Sequence of chain 1.A:
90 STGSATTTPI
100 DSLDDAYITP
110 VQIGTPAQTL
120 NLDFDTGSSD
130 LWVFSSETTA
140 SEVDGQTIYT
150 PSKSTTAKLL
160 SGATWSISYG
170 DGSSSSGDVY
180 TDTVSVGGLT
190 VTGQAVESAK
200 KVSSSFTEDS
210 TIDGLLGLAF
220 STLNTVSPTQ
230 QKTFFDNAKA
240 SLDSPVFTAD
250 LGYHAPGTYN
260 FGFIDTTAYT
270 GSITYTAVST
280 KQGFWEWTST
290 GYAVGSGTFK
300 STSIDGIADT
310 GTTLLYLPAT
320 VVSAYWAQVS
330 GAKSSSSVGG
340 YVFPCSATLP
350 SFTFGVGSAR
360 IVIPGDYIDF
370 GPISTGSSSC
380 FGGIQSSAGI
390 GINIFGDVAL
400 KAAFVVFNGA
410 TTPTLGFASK

This protein binds this small molecule.
Small molecule (SMILES): NCc1ccc(C(F)(F)F)cc1

Binding-site contacts:
Ligand atom C06 contacts residue GLY169 of chain 1.A at 4.3 Å.
Ligand atom N01 contacts residue GLY310 of chain 1.A at 3.8 Å.
Ligand atom C12 contacts residue DMS1 of chain 1.F at 4.0 Å.
Ligand atom C12 contacts residue GLY169 of chain 1.A at 3.8 Å.
Ligand atom C07 contacts residue GLY169 of chain 1.A at 4.2 Å.
Ligand atom C02 contacts residue ASP124 of chain 1.A at 3.1 Å.
Ligand atom N01 contacts residue THR311 of chain 1.A at 3.8 Å.
Ligand atom F08 contacts residue ILE389 of chain 1.A at 4.2 Å.
Ligand atom C05 contacts residue DMS1 of chain 1.F at 4.2 Å.
Ligand atom F08 contacts residue ILE393 of chain 1.A at 3.9 Å.
Ligand atom C05 contacts residue GLY126 of chain 1.A at 4.0 Å.
Ligand atom C05 contacts residue ILE306 of chain 1.A at 4.2 Å (hydrophobic).
Ligand atom C04 contacts residue PHE283 of chain 1.A at 3.9 Å (hydrophobic).
Ligand atom C02 contacts residue GLY126 of chain 1.A at 3.4 Å.
Ligand atom C02 contacts residue ASP308 of chain 1.A at 3.5 Å.
Ligand atom C03 contacts residue DMS1 of chain 1.F at 3.9 Å.
Ligand atom C02 contacts residue DMS1 of chain 1.F at 4.2 Å.
Ligand atom F09 contacts residue GLY169 of chain 1.A at 3.3 Å.
Ligand atom C11 contacts residue GLY169 of chain 1.A at 3.3 Å.
Ligand atom C04 contacts residue ASP308 of chain 1.A at 3.5 Å.
Ligand atom F09 contacts residue ILE389 of chain 1.A at 3.8 Å.
Ligand atom C02 contacts residue SER127 of chain 1.A at 4.2 Å.
Ligand atom C05 contacts residue ASP308 of chain 1.A at 4.2 Å.
Ligand atom N01 contacts residue ASP124 of chain 1.A at 2.8 Å (salt-bridge).
Ligand atom C06 contacts residue DMS1 of chain 1.E at 4.4 Å.
Ligand atom C07 contacts residue ILE391 of chain 1.A at 4.4 Å (hydrophobic).
Ligand atom N01 contacts residue ASP308 of chain 1.A at 2.8 Å (salt-bridge).
Ligand atom C07 contacts residue DMS1 of chain 1.E at 4.2 Å.
Ligand atom F10 contacts residue DMS1 of chain 1.F at 3.9 Å.
Ligand atom C03 contacts residue ASP308 of chain 1.A at 3.5 Å.
Ligand atom C04 contacts residue GLY126 of chain 1.A at 3.0 Å.
Ligand atom F08 contacts residue ILE391 of chain 1.A at 3.2 Å.
Ligand atom N01 contacts residue GLY126 of chain 1.A at 3.9 Å.
Ligand atom C03 contacts residue GLY126 of chain 1.A at 3.6 Å.
Ligand atom C12 contacts residue ASP308 of chain 1.A at 4.1 Å.
Ligand atom C05 contacts residue PHE283 of chain 1.A at 3.8 Å (hydrophobic).
Ligand atom C04 contacts residue DMS1 of chain 1.F at 4.1 Å.
Ligand atom F09 contacts residue DMS1 of chain 1.E at 3.1 Å.
Ligand atom C02 contacts residue TYR168 of chain 1.A at 4.3 Å (hydrophobic).
Ligand atom C11 contacts residue DMS1 of chain 1.E at 3.9 Å.